The protein below binds the small molecule below.
Small molecule (SMILES): NCCO[P](=O)(O)OC[C@H](O)CO

Sequence of chain 1.A:
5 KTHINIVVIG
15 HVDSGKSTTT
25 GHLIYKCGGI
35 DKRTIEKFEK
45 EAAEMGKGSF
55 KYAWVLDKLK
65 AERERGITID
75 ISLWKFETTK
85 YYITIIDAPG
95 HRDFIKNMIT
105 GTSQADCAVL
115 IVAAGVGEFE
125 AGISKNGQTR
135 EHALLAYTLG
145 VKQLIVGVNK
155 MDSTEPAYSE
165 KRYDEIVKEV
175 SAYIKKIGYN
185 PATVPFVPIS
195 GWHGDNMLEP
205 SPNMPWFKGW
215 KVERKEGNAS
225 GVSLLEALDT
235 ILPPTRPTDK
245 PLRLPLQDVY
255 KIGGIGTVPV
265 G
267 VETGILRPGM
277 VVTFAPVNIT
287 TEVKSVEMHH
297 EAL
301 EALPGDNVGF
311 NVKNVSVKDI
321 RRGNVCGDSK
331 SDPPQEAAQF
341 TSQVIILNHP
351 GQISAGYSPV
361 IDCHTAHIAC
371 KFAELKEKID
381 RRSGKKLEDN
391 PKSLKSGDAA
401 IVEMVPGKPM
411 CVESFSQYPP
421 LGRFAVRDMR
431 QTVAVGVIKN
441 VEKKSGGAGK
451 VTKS

Binding-site contacts:
Ligand atom O21 contacts residue GLN339 of chain 1.A at 4.5 Å.
Ligand atom C12 contacts residue ALA373 of chain 1.A at 4.3 Å (hydrophobic).
Ligand atom N contacts residue GLU374 of chain 1.A at 1.5 Å.
Ligand atom N contacts residue ALA373 of chain 1.A at 3.3 Å (h-bond).
Ligand atom C11 contacts residue GLU374 of chain 1.A at 3.8 Å.
Ligand atom O13 contacts residue GLU374 of chain 1.A at 3.3 Å (salt-bridge).
Ligand atom P contacts residue GLU374 of chain 1.A at 4.3 Å.
Ligand atom C12 contacts residue GLU374 of chain 1.A at 2.6 Å.
Ligand atom O12 contacts residue GLU374 of chain 1.A at 4.4 Å.